This small molecule binds to this protein.
Small molecule (SMILES): CC(=O)N[C@@H]1[C@@H](O)[C@H](O)[C@@H](CO)O[C@H]1O

Sequence of chain 1.A:
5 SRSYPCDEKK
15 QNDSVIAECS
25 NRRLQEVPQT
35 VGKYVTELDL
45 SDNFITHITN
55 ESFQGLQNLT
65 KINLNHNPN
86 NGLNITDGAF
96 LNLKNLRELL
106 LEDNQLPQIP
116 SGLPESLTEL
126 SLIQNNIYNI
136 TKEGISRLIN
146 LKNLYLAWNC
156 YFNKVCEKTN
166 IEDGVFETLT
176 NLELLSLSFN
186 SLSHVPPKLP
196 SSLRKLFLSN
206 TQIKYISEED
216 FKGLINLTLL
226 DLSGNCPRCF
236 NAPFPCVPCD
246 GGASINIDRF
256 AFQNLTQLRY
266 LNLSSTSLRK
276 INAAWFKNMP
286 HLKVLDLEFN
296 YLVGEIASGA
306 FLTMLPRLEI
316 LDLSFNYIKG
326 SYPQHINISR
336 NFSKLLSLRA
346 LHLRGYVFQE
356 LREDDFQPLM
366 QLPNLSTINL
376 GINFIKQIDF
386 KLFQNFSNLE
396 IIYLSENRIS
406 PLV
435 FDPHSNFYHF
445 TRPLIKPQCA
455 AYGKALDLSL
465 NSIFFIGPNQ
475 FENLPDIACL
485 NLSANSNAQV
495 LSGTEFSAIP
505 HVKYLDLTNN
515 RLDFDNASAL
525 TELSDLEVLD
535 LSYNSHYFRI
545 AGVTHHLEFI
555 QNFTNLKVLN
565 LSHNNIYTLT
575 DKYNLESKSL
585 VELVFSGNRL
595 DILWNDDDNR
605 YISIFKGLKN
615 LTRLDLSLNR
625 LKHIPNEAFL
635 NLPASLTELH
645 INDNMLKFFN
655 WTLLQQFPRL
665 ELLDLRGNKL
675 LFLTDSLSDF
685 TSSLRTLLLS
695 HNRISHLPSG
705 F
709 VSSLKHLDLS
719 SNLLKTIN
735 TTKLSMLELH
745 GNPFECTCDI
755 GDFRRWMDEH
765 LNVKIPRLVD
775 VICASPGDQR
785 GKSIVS

Binding-site contacts:
Ligand atom O7 contacts residue ASN520 of chain 1.A at 4.3 Å.
Ligand atom C1 contacts residue ASN520 of chain 1.A at 1.4 Å.
Ligand atom C5 contacts residue ASN520 of chain 1.A at 3.7 Å.
Ligand atom O5 contacts residue ASN520 of chain 1.A at 2.3 Å (h-bond).
Ligand atom C1 contacts residue SER496 of chain 1.A at 4.3 Å.
Ligand atom N2 contacts residue ASN520 of chain 1.A at 2.9 Å (h-bond).
Ligand atom C6 contacts residue SER496 of chain 1.A at 3.8 Å.
Ligand atom C3 contacts residue ASN520 of chain 1.A at 3.7 Å.
Ligand atom C2 contacts residue ASN520 of chain 1.A at 2.5 Å.
Ligand atom C4 contacts residue ASN520 of chain 1.A at 4.2 Å.
Ligand atom C7 contacts residue ASN520 of chain 1.A at 3.8 Å.
Ligand atom O6 contacts residue SER496 of chain 1.A at 3.5 Å.
Ligand atom O5 contacts residue SER496 of chain 1.A at 3.4 Å.
Ligand atom C5 contacts residue SER496 of chain 1.A at 4.2 Å.